Binding-site contacts:
Ligand atom PB contacts residue CA1 of chain 1.V at 3.5 Å.
Ligand atom O1G contacts residue CA1 of chain 1.U at 3.5 Å.
Ligand atom O4' contacts residue ARG290 of chain 1.B at 3.4 Å (salt-bridge).
Ligand atom O2' contacts residue ARG219 of chain 1.B at 3.5 Å (salt-bridge).
Ligand atom PG contacts residue FEO1 of chain 1.X at 2.9 Å.
Ligand atom O3G contacts residue ASP288 of chain 1.B at 2.6 Å (salt-bridge).
Ligand atom O1G contacts residue CA1 of chain 1.W at 2.4 Å.
Ligand atom N3 contacts residue ARG219 of chain 1.B at 3.4 Å (salt-bridge).
Ligand atom O1G contacts residue FEO1 of chain 1.X at 3.0 Å (h-bond).
Ligand atom C2 contacts residue ARG219 of chain 1.B at 3.4 Å.
Ligand atom C6 contacts residue ARG219 of chain 1.B at 3.6 Å.
Ligand atom C4' contacts residue ARG290 of chain 1.B at 3.6 Å.
Ligand atom PB contacts residue ASP490 of chain 1.B at 3.5 Å.
Ligand atom PG contacts residue CA1 of chain 1.V at 3.4 Å.
Ligand atom O2B contacts residue CA1 of chain 1.W at 2.5 Å.
Ligand atom O3' contacts residue ARG381 of chain 1.B at 3.3 Å (salt-bridge).
Ligand atom O3G contacts residue GLU383 of chain 1.B at 2.9 Å (salt-bridge).
Ligand atom O2G contacts residue GLU86 of chain 1.B at 3.1 Å (salt-bridge).
Ligand atom O3G contacts residue GLU190 of chain 1.B at 3.0 Å (salt-bridge).
Ligand atom O1B contacts residue ASP490 of chain 1.B at 3.1 Å (salt-bridge).
Ligand atom PB contacts residue CA1 of chain 1.W at 3.4 Å.
Ligand atom O3G contacts residue ARG381 of chain 1.B at 3.1 Å (salt-bridge).
Ligand atom O2B contacts residue ASP490 of chain 1.B at 3.0 Å (salt-bridge).
Ligand atom O2G contacts residue FEO1 of chain 1.X at 2.2 Å.
Ligand atom C5' contacts residue ARG381 of chain 1.B at 3.5 Å.
Ligand atom O1B contacts residue ARG381 of chain 1.B at 2.7 Å (salt-bridge).
Ligand atom C5 contacts residue ARG219 of chain 1.B at 3.7 Å.
Ligand atom O1G contacts residue ASP490 of chain 1.B at 2.8 Å (salt-bridge).
Ligand atom O1G contacts residue GLU383 of chain 1.B at 3.4 Å (salt-bridge).
Ligand atom O1G contacts residue ASP475 of chain 1.B at 3.4 Å (salt-bridge).
Ligand atom N9 contacts residue ARG219 of chain 1.B at 3.5 Å (salt-bridge).
Ligand atom O2G contacts residue GLU190 of chain 1.B at 2.9 Å (salt-bridge).
Ligand atom C3B contacts residue CA1 of chain 1.W at 3.6 Å.
Ligand atom PG contacts residue CA1 of chain 1.W at 3.4 Å.
Ligand atom O2' contacts residue ASN191 of chain 1.B at 3.5 Å (h-bond).
Ligand atom O1B contacts residue CA1 of chain 1.V at 2.4 Å.
Ligand atom C4 contacts residue ARG219 of chain 1.B at 3.3 Å.
Ligand atom O3G contacts residue FEO1 of chain 1.X at 2.1 Å.
Ligand atom O3G contacts residue CA1 of chain 1.V at 3.4 Å.
Ligand atom O1G contacts residue CA1 of chain 1.V at 2.4 Å.

Sequence of chain 1.B:
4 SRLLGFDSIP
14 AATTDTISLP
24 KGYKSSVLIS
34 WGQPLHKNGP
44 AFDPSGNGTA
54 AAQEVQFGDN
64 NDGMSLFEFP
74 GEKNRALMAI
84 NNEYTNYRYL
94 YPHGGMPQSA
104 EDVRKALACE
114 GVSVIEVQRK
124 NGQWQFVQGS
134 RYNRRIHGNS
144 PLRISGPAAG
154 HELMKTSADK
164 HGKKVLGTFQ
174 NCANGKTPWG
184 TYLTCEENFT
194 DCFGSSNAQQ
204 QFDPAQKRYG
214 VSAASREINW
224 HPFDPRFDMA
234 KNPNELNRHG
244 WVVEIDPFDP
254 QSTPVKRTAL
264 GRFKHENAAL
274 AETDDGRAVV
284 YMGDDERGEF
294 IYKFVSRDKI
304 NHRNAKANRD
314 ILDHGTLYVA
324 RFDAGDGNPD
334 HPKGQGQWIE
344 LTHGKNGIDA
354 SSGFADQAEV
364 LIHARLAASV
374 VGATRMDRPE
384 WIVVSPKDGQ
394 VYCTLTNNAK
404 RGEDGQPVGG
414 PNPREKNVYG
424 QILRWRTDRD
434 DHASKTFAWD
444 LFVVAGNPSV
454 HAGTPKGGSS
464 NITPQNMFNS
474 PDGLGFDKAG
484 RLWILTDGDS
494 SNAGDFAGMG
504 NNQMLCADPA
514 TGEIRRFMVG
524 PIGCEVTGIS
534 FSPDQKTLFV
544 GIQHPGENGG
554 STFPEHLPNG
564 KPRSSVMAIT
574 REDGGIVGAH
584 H

A protein and the small-molecule ligand that binds it are described below.
Small molecule (SMILES): Nc1ncnc2c1ncn2[C@@H]1O[C@H](CO[P](=O)(O)O[P](=O)(O)CP(=O)(O)O)[C@@H](O)[C@H]1O